Binding-site contacts:
Ligand atom C1 contacts residue LYS352 of chain 1.D at 4.2 Å.
Ligand atom O6 contacts residue LYS352 of chain 1.D at 3.2 Å.
Ligand atom C7 contacts residue ASN45 of chain 1.D at 3.4 Å.
Ligand atom C6 contacts residue LYS352 of chain 1.D at 3.8 Å.
Ligand atom C3 contacts residue TYR342 of chain 1.D at 4.3 Å (hydrophobic).
Ligand atom C2 contacts residue ASN45 of chain 1.D at 2.4 Å.
Ligand atom O7 contacts residue TYR342 of chain 1.D at 3.5 Å.
Ligand atom O7 contacts residue ASN45 of chain 1.D at 3.6 Å (h-bond).
Ligand atom O5 contacts residue ASN45 of chain 1.D at 2.3 Å (h-bond).
Ligand atom C6 contacts residue TYR342 of chain 1.D at 3.5 Å (hydrophobic).
Ligand atom O5 contacts residue TYR342 of chain 1.D at 4.0 Å.
Ligand atom C8 contacts residue SER343 of chain 1.D at 3.1 Å.
Ligand atom C1 contacts residue ASN45 of chain 1.D at 1.4 Å.
Ligand atom C5 contacts residue TYR342 of chain 1.D at 3.5 Å (hydrophobic).
Ligand atom C5 contacts residue ASN45 of chain 1.D at 3.6 Å.
Ligand atom C4 contacts residue ASN45 of chain 1.D at 4.2 Å.
Ligand atom C8 contacts residue TYR342 of chain 1.D at 3.7 Å (hydrophobic).
Ligand atom C4 contacts residue TYR342 of chain 1.D at 4.2 Å (hydrophobic).
Ligand atom C7 contacts residue TYR342 of chain 1.D at 3.7 Å (hydrophobic).
Ligand atom C1 contacts residue TYR342 of chain 1.D at 3.9 Å (hydrophobic).
Ligand atom O5 contacts residue LYS352 of chain 1.D at 3.7 Å.
Ligand atom O4 contacts residue TYR342 of chain 1.D at 3.9 Å.
Ligand atom N2 contacts residue ASN45 of chain 1.D at 2.9 Å (h-bond).
Ligand atom C3 contacts residue ASN45 of chain 1.D at 3.8 Å.

The small molecule below binds the protein below.
Small molecule (SMILES): CC(=O)N[C@H]1[C@H](O[C@H]2[C@H](O)[C@@H](NC(C)=O)CO[C@@H]2CO)O[C@H](CO)[C@@H](O)[C@@H]1O

Sequence of chain 1.D:
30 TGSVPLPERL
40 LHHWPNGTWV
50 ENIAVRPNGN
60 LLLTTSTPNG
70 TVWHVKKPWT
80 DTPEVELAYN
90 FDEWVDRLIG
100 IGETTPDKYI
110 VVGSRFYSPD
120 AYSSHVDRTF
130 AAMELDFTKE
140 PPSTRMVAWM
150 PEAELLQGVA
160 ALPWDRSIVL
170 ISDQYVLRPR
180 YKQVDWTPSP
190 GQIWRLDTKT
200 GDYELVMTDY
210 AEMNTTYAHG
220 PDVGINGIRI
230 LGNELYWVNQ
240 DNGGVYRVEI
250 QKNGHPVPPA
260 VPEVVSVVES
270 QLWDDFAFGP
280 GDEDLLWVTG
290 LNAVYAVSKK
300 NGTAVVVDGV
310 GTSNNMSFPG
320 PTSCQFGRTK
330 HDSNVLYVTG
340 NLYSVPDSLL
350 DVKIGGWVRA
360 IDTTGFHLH